Sequence of chain 1.A:
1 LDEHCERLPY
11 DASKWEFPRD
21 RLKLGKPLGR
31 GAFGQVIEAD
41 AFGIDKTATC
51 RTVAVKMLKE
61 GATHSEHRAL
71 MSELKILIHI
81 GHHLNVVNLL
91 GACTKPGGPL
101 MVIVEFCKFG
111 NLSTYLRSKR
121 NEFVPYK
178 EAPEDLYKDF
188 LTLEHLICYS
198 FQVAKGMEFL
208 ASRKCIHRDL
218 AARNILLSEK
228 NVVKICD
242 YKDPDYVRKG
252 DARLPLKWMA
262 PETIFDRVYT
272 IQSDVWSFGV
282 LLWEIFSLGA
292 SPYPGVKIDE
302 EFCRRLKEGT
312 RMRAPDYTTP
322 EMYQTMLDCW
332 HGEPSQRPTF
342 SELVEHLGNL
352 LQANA

This small molecule binds to this protein.
Small molecule (SMILES): c1ccc2c3c([nH]c2c1)-c1[nH]ncc1CCC3

Binding-site contacts:
Ligand atom C1 contacts residue LEU223 of chain 1.A at 4.1 Å (hydrophobic).
Ligand atom C17 contacts residue LYS108 of chain 1.A at 4.0 Å.
Ligand atom C1 contacts residue CYS107 of chain 1.A at 3.8 Å (hydrophobic).
Ligand atom C12 contacts residue LEU223 of chain 1.A at 3.9 Å (hydrophobic).
Ligand atom N8 contacts residue CYS107 of chain 1.A at 3.0 Å (h-bond).
Ligand atom C15 contacts residue CYS107 of chain 1.A at 3.3 Å (hydrophobic).
Ligand atom C13 contacts residue GLU105 of chain 1.A at 3.6 Å.
Ligand atom N4 contacts residue PHE106 of chain 1.A at 3.7 Å.
Ligand atom C13 contacts residue ALA54 of chain 1.A at 3.7 Å (hydrophobic).
Ligand atom C16 contacts residue GLY110 of chain 1.A at 4.1 Å.
Ligand atom C11 contacts residue LEU28 of chain 1.A at 3.9 Å (hydrophobic).
Ligand atom C9 contacts residue CYS107 of chain 1.A at 3.2 Å (hydrophobic).
Ligand atom C17 contacts residue GLY110 of chain 1.A at 3.8 Å.
Ligand atom C2 contacts residue LEU28 of chain 1.A at 4.1 Å (hydrophobic).
Ligand atom C3 contacts residue LEU223 of chain 1.A at 3.5 Å (hydrophobic).
Ligand atom C7 contacts residue VAL36 of chain 1.A at 4.2 Å (hydrophobic).
Ligand atom C1 contacts residue LEU28 of chain 1.A at 3.9 Å (hydrophobic).
Ligand atom C9 contacts residue PHE106 of chain 1.A at 4.2 Å (hydrophobic).
Ligand atom N4 contacts residue LEU28 of chain 1.A at 4.0 Å.
Ligand atom N8 contacts residue ALA54 of chain 1.A at 4.2 Å.
Ligand atom N14 contacts residue LEU223 of chain 1.A at 3.8 Å.
Ligand atom N14 contacts residue GLU105 of chain 1.A at 2.7 Å (salt-bridge).
Ligand atom C12 contacts residue VAL36 of chain 1.A at 3.9 Å (hydrophobic).
Ligand atom N8 contacts residue PHE106 of chain 1.A at 3.6 Å.
Ligand atom N14 contacts residue ALA54 of chain 1.A at 3.6 Å.
Ligand atom C10 contacts residue LEU28 of chain 1.A at 4.0 Å (hydrophobic).
Ligand atom C15 contacts residue LEU28 of chain 1.A at 4.2 Å (hydrophobic).
Ligand atom C11 contacts residue VAL36 of chain 1.A at 3.8 Å (hydrophobic).
Ligand atom C13 contacts residue LEU223 of chain 1.A at 3.6 Å (hydrophobic).
Ligand atom N8 contacts residue GLU105 of chain 1.A at 3.7 Å.
Ligand atom C5 contacts residue LEU28 of chain 1.A at 4.2 Å (hydrophobic).
Ligand atom C7 contacts residue LEU223 of chain 1.A at 3.4 Å (hydrophobic).
Ligand atom C9 contacts residue LEU28 of chain 1.A at 4.0 Å (hydrophobic).
Ligand atom N4 contacts residue CYS107 of chain 1.A at 2.7 Å (h-bond).
Ligand atom N8 contacts residue LEU223 of chain 1.A at 3.8 Å.
Ligand atom C15 contacts residue GLY110 of chain 1.A at 3.7 Å.
Ligand atom C15 contacts residue LYS108 of chain 1.A at 3.6 Å.
Ligand atom N14 contacts residue CYS107 of chain 1.A at 3.6 Å.
Ligand atom C9 contacts residue GLY110 of chain 1.A at 3.9 Å.
Ligand atom N14 contacts residue PHE106 of chain 1.A at 3.7 Å.